Sequence of chain 1.A:
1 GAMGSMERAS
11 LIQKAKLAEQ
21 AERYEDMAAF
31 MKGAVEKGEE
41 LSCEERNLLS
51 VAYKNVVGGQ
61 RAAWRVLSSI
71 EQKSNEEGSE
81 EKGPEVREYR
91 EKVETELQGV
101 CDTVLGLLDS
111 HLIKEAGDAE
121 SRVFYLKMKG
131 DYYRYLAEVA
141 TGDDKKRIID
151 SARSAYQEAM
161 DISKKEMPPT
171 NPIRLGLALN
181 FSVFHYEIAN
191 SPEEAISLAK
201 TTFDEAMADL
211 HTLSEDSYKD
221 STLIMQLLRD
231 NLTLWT

This protein binds this small molecule.
Small molecule (SMILES): [H]/N=C(\N)c1cc(-c2ccccc2)c(CC2CCNCC2)s1

Binding-site contacts:
Ligand atom C05 contacts residue SER8 of chain 1.B at 3.6 Å.
Ligand atom C13 contacts residue CYS43 of chain 1.A at 4.0 Å (hydrophobic).
Ligand atom C03 contacts residue ASN47 of chain 1.A at 4.2 Å.
Ligand atom C06 contacts residue LEU48 of chain 1.A at 4.2 Å (hydrophobic).
Ligand atom C04 contacts residue GLU44 of chain 1.A at 3.9 Å.
Ligand atom N07 contacts residue VAL51 of chain 1.A at 3.9 Å.
Ligand atom S01 contacts residue SER8 of chain 1.B at 2.3 Å (h-bond).
Ligand atom N19 contacts residue ASP220 of chain 1.A at 3.8 Å.
Ligand atom C21 contacts residue GLN10 of chain 1.B at 4.1 Å.
Ligand atom C02 contacts residue ASN47 of chain 1.A at 3.9 Å.
Ligand atom C10 contacts residue GLU44 of chain 1.A at 3.6 Å.
Ligand atom C15 contacts residue SER8 of chain 1.B at 3.7 Å.
Ligand atom C20 contacts residue ASP220 of chain 1.A at 3.6 Å.
Ligand atom C03 contacts residue SER8 of chain 1.B at 4.3 Å.
Ligand atom C14 contacts residue GLU44 of chain 1.A at 3.5 Å.
Ligand atom C06 contacts residue GLU19 of chain 1.A at 3.7 Å.
Ligand atom S01 contacts residue ASN47 of chain 1.A at 4.3 Å.
Ligand atom N08 contacts residue GLU19 of chain 1.A at 2.9 Å (salt-bridge).
Ligand atom C02 contacts residue SER8 of chain 1.B at 3.3 Å.
Ligand atom C11 contacts residue GLU44 of chain 1.A at 3.7 Å.
Ligand atom N08 contacts residue LEU48 of chain 1.A at 3.4 Å.
Ligand atom C13 contacts residue GLU44 of chain 1.A at 3.7 Å.
Ligand atom C04 contacts residue ASN47 of chain 1.A at 4.4 Å.
Ligand atom C14 contacts residue CYS43 of chain 1.A at 4.2 Å (hydrophobic).
Ligand atom C14 contacts residue ASN47 of chain 1.A at 3.8 Å.
Ligand atom C03 contacts residue GLU44 of chain 1.A at 4.2 Å.
Ligand atom C04 contacts residue SER8 of chain 1.B at 4.4 Å.
Ligand atom C09 contacts residue ASN47 of chain 1.A at 4.5 Å.
Ligand atom N07 contacts residue GLU19 of chain 1.A at 3.1 Å (salt-bridge).
Ligand atom N07 contacts residue SER8 of chain 1.B at 4.0 Å.
Ligand atom C12 contacts residue GLU44 of chain 1.A at 3.7 Å.
Ligand atom C06 contacts residue SER8 of chain 1.B at 4.3 Å.
Ligand atom C09 contacts residue GLU44 of chain 1.A at 3.8 Å.
Ligand atom C15 contacts residue ASN47 of chain 1.A at 3.8 Å.
Ligand atom C05 contacts residue ASN47 of chain 1.A at 4.3 Å.

Sequence of chain 1.B:
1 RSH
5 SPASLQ